Sequence of chain 1.F:
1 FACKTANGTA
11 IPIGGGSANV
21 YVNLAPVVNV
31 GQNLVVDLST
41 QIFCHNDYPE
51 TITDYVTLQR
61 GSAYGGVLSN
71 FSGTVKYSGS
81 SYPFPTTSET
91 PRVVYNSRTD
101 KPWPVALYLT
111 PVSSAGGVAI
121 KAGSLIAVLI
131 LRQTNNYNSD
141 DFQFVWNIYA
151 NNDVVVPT

Binding-site contacts:
Ligand atom O4 contacts residue GLN133 of chain 1.F at 3.4 Å (h-bond).
Ligand atom C5 contacts residue PHE1 of chain 1.F at 3.6 Å (hydrophobic).
Ligand atom O6 contacts residue ASP54 of chain 1.F at 2.5 Å (salt-bridge).
Ligand atom O5 contacts residue ASP47 of chain 1.F at 3.7 Å.
Ligand atom FAK contacts residue TYR48 of chain 1.F at 3.7 Å.
Ligand atom C6 contacts residue PHE1 of chain 1.F at 3.7 Å (hydrophobic).
Ligand atom O4 contacts residue ASN135 of chain 1.F at 3.2 Å (h-bond).
Ligand atom O4 contacts residue ILE52 of chain 1.F at 3.4 Å.
Ligand atom O3 contacts residue ASN135 of chain 1.F at 3.8 Å.
Ligand atom O2 contacts residue ILE13 of chain 1.F at 3.6 Å.
Ligand atom CAI contacts residue TYR48 of chain 1.F at 3.5 Å (hydrophobic).
Ligand atom O3 contacts residue ASP140 of chain 1.F at 3.0 Å (salt-bridge).
Ligand atom CAH contacts residue TYR48 of chain 1.F at 3.7 Å (hydrophobic).
Ligand atom O2 contacts residue PHE1 of chain 1.F at 2.7 Å (h-bond).
Ligand atom C6 contacts residue ASN46 of chain 1.F at 3.2 Å.
Ligand atom C3 contacts residue ASP140 of chain 1.F at 3.4 Å.
Ligand atom O3 contacts residue PHE142 of chain 1.F at 3.7 Å.
Ligand atom O6 contacts residue ASN46 of chain 1.F at 3.0 Å (h-bond).
Ligand atom CAJ contacts residue TYR48 of chain 1.F at 3.5 Å (hydrophobic).
Ligand atom FAL contacts residue ILE52 of chain 1.F at 3.2 Å.
Ligand atom CAE contacts residue ILE52 of chain 1.F at 3.5 Å (hydrophobic).
Ligand atom CAL contacts residue TYR48 of chain 1.F at 3.6 Å (hydrophobic).
Ligand atom C6 contacts residue ASP47 of chain 1.F at 3.6 Å.
Ligand atom O4 contacts residue ASP54 of chain 1.F at 2.4 Å (salt-bridge).
Ligand atom C2 contacts residue PHE1 of chain 1.F at 3.6 Å (hydrophobic).
Ligand atom CAF contacts residue ILE52 of chain 1.F at 3.5 Å (hydrophobic).
Ligand atom O5 contacts residue PHE1 of chain 1.F at 2.9 Å (h-bond).
Ligand atom O6 contacts residue PHE1 of chain 1.F at 2.8 Å (h-bond).
Ligand atom FAI contacts residue TYR48 of chain 1.F at 3.8 Å.
Ligand atom C6 contacts residue ASP54 of chain 1.F at 3.4 Å.
Ligand atom C4 contacts residue GLN133 of chain 1.F at 3.7 Å.
Ligand atom CAK contacts residue TYR48 of chain 1.F at 3.7 Å (hydrophobic).
Ligand atom C1 contacts residue PHE1 of chain 1.F at 3.6 Å (hydrophobic).
Ligand atom FAL contacts residue TYR48 of chain 1.F at 3.8 Å.
Ligand atom C4 contacts residue PHE1 of chain 1.F at 3.6 Å (hydrophobic).
Ligand atom FAJ contacts residue TYR48 of chain 1.F at 3.5 Å.
Ligand atom FAK contacts residue THR51 of chain 1.F at 3.5 Å.
Ligand atom O6 contacts residue ASP47 of chain 1.F at 2.9 Å (salt-bridge).
Ligand atom C4 contacts residue ASP54 of chain 1.F at 3.2 Å.
Ligand atom O3 contacts residue GLN133 of chain 1.F at 2.9 Å (h-bond).

The small molecule below binds the protein below.
Small molecule (SMILES): OC[C@H]1O[C@H](Oc2ccc(-c3c(F)c(F)c(F)c(F)c3F)cc2)[C@@H](O)[C@@H](O)[C@@H]1O